The protein below binds the small molecule below.
Small molecule (SMILES): NC(=O)c1c(-c2cnc3cc(OC4CCC4)ccc3c2)nn(C2CCCCC2)c1N

Binding-site contacts:
Ligand atom CAE contacts residue ASP172 of chain 1.A at 3.6 Å.
Ligand atom CAB contacts residue MET89 of chain 1.A at 3.1 Å (hydrophobic).
Ligand atom CAD contacts residue MET89 of chain 1.A at 3.8 Å (hydrophobic).
Ligand atom NAV contacts residue TYR108 of chain 1.A at 3.6 Å.
Ligand atom CAF contacts residue MET89 of chain 1.A at 3.3 Å (hydrophobic).
Ligand atom NAT contacts residue VAL42 of chain 1.A at 3.6 Å.
Ligand atom CAL contacts residue LEU175 of chain 1.A at 3.8 Å (hydrophobic).
Ligand atom CAR contacts residue LEU158 of chain 1.A at 3.7 Å (hydrophobic).
Ligand atom OAY contacts residue GLU106 of chain 1.A at 3.7 Å.
Ligand atom CAH contacts residue ILE171 of chain 1.A at 3.8 Å (hydrophobic).
Ligand atom OAY contacts residue ALA55 of chain 1.A at 3.6 Å.
Ligand atom CAW contacts residue GLU106 of chain 1.A at 3.8 Å.
Ligand atom NAG contacts residue ILE171 of chain 1.A at 3.8 Å.
Ligand atom NAX contacts residue MET89 of chain 1.A at 3.4 Å (h-bond).
Ligand atom CAE contacts residue MET89 of chain 1.A at 3.6 Å (hydrophobic).
Ligand atom NAX contacts residue GLU106 of chain 1.A at 3.0 Å (salt-bridge).
Ligand atom OAY contacts residue VAL107 of chain 1.A at 3.7 Å.
Ligand atom NAG contacts residue ASP172 of chain 1.A at 3.0 Å (salt-bridge).
Ligand atom CAQ contacts residue ALA55 of chain 1.A at 3.9 Å (hydrophobic).
Ligand atom CAA contacts residue MET89 of chain 1.A at 3.4 Å (hydrophobic).
Ligand atom CBA contacts residue GLY35 of chain 1.A at 3.6 Å.
Ligand atom CAC contacts residue MET89 of chain 1.A at 3.4 Å (hydrophobic).
Ligand atom CAN contacts residue LEU80 of chain 1.A at 3.7 Å (hydrophobic).
Ligand atom CAJ contacts residue MET89 of chain 1.A at 3.7 Å (hydrophobic).
Ligand atom OAY contacts residue TYR108 of chain 1.A at 2.9 Å (h-bond).
Ligand atom NAG contacts residue LYS57 of chain 1.A at 3.4 Å (salt-bridge).
Ligand atom CAW contacts residue ALA55 of chain 1.A at 3.3 Å (hydrophobic).
Ligand atom OAK contacts residue MET89 of chain 1.A at 3.9 Å.
Ligand atom CBA contacts residue LYS36 of chain 1.A at 3.8 Å.
Ligand atom CAB contacts residue LEU103 of chain 1.A at 3.8 Å (hydrophobic).
Ligand atom CAH contacts residue LYS57 of chain 1.A at 3.8 Å.
Ligand atom CAO contacts residue LEU175 of chain 1.A at 3.6 Å (hydrophobic).
Ligand atom CAA contacts residue ALA55 of chain 1.A at 3.7 Å (hydrophobic).
Ligand atom OAK contacts residue LEU103 of chain 1.A at 3.5 Å.
Ligand atom CBA contacts residue LEU34 of chain 1.A at 3.7 Å (hydrophobic).
Ligand atom CAN contacts residue PHE173 of chain 1.A at 3.6 Å (hydrophobic).
Ligand atom CAP contacts residue VAL42 of chain 1.A at 3.7 Å (hydrophobic).
Ligand atom NAX contacts residue ALA55 of chain 1.A at 3.5 Å.
Ligand atom CAL contacts residue LEU103 of chain 1.A at 3.9 Å (hydrophobic).
Ligand atom CAD contacts residue ASP172 of chain 1.A at 3.3 Å.

Sequence of chain 1.A:
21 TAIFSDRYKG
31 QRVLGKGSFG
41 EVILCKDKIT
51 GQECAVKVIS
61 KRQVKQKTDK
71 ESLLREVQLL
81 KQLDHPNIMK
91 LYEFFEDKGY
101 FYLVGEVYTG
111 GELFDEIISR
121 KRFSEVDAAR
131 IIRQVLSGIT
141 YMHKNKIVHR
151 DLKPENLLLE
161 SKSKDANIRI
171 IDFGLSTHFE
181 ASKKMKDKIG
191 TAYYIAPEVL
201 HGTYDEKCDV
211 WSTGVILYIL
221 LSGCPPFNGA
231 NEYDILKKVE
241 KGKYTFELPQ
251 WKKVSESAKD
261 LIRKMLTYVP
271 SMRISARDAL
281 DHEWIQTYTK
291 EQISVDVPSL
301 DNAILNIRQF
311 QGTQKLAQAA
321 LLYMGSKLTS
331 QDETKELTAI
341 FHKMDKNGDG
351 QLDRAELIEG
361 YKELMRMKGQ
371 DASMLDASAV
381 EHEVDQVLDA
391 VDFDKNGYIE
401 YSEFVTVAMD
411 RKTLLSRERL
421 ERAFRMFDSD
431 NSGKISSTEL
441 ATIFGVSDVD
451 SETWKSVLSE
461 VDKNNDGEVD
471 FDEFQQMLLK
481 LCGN